Binding-site contacts:
Ligand atom NP4 contacts residue SER247 of chain 1.B at 3.7 Å.
Ligand atom CP2 contacts residue ALA318 of chain 1.B at 3.5 Å (hydrophobic).
Ligand atom CT4 contacts residue HIS156 of chain 1.B at 3.9 Å.
Ligand atom CP2 contacts residue SER247 of chain 1.B at 4.1 Å.
Ligand atom CP6 contacts residue LEU249 of chain 1.B at 4.3 Å (hydrophobic).
Ligand atom CP7 contacts residue ALA246 of chain 1.B at 4.2 Å (hydrophobic).
Ligand atom CPC contacts residue MET134 of chain 1.C at 3.6 Å (hydrophobic).
Ligand atom OP1 contacts residue ALA318 of chain 1.B at 3.4 Å.
Ligand atom CP2 contacts residue HIS348 of chain 1.B at 3.7 Å.
Ligand atom OP1 contacts residue HIS348 of chain 1.B at 3.0 Å.
Ligand atom CP2 contacts residue PHE319 of chain 1.B at 3.7 Å (hydrophobic).
Ligand atom CPD contacts residue ALA234 of chain 1.B at 4.3 Å (hydrophobic).
Ligand atom OT1 contacts residue PHE235 of chain 1.B at 3.9 Å.
Ligand atom OP5 contacts residue LEU148 of chain 1.B at 4.2 Å.
Ligand atom CPD contacts residue ALA243 of chain 1.B at 3.9 Å (hydrophobic).
Ligand atom CT3 contacts residue HIS156 of chain 1.B at 3.9 Å.
Ligand atom CPE contacts residue MET134 of chain 1.C at 3.5 Å (hydrophobic).
Ligand atom OP9 contacts residue LEU249 of chain 1.B at 3.2 Å.
Ligand atom NP8 contacts residue SER247 of chain 1.B at 3.7 Å.
Ligand atom CT3 contacts residue PHE235 of chain 1.B at 3.7 Å (hydrophobic).
Ligand atom CP7 contacts residue GLY248 of chain 1.B at 4.2 Å.
Ligand atom OP1 contacts residue PHE319 of chain 1.B at 3.7 Å.
Ligand atom CP6 contacts residue SER247 of chain 1.B at 4.1 Å.
Ligand atom CP3 contacts residue HIS348 of chain 1.B at 3.8 Å.
Ligand atom NP4 contacts residue GLY248 of chain 1.B at 3.6 Å (h-bond).
Ligand atom CT5 contacts residue LEU148 of chain 1.B at 4.0 Å (hydrophobic).
Ligand atom CP3 contacts residue GLY248 of chain 1.B at 3.8 Å.
Ligand atom OP9 contacts residue GLY248 of chain 1.B at 4.2 Å.
Ligand atom CPB contacts residue MET134 of chain 1.C at 4.2 Å (hydrophobic).
Ligand atom OA6 contacts residue MET134 of chain 1.C at 3.4 Å.
Ligand atom CT5 contacts residue MET134 of chain 1.C at 3.8 Å (hydrophobic).
Ligand atom CP7 contacts residue SER247 of chain 1.B at 2.9 Å.
Ligand atom OP5 contacts residue PHE319 of chain 1.B at 3.7 Å.
Ligand atom CP3 contacts residue LEU148 of chain 1.B at 4.0 Å (hydrophobic).
Ligand atom CP5 contacts residue SER247 of chain 1.B at 4.2 Å.
Ligand atom CPA contacts residue ALA243 of chain 1.B at 4.3 Å (hydrophobic).
Ligand atom OPA contacts residue ALA243 of chain 1.B at 3.1 Å.
Ligand atom CT5 contacts residue LEU249 of chain 1.B at 4.3 Å (hydrophobic).
Ligand atom CT4 contacts residue ILE144 of chain 1.B at 4.1 Å (hydrophobic).
Ligand atom NP4 contacts residue LEU249 of chain 1.B at 4.3 Å.

This small molecule binds to this protein.
Small molecule (SMILES): CC(C)(C)C(=O)OCC(C)(C)[C@@H](O)C(=O)NCCC(=O)NCCO

Sequence of chain 1.C:
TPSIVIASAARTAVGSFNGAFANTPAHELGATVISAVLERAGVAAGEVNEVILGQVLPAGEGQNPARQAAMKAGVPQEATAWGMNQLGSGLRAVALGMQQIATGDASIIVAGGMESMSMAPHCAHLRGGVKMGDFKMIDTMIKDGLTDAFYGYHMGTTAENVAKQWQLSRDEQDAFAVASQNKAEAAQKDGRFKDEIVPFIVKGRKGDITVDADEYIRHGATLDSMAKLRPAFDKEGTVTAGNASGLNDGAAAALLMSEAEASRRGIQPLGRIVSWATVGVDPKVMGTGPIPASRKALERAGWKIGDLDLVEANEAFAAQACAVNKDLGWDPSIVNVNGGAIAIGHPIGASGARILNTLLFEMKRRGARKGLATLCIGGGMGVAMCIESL

Sequence of chain 1.B:
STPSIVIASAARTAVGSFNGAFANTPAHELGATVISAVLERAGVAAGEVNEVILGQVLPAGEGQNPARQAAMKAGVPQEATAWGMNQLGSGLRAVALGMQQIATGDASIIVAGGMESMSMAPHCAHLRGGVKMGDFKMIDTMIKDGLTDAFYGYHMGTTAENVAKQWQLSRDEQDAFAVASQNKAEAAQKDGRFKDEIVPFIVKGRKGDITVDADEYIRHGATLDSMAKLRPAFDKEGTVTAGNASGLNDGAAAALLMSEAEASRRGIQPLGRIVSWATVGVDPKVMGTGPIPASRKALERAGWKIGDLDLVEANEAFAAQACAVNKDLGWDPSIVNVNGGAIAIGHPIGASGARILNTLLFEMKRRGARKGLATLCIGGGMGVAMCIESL